This protein binds this small molecule.
Small molecule (SMILES): CC(=O)N[C@@H]1[C@@H](O)[C@H](O)[C@@H](CO)O[C@H]1O

Sequence of chain 45.F:
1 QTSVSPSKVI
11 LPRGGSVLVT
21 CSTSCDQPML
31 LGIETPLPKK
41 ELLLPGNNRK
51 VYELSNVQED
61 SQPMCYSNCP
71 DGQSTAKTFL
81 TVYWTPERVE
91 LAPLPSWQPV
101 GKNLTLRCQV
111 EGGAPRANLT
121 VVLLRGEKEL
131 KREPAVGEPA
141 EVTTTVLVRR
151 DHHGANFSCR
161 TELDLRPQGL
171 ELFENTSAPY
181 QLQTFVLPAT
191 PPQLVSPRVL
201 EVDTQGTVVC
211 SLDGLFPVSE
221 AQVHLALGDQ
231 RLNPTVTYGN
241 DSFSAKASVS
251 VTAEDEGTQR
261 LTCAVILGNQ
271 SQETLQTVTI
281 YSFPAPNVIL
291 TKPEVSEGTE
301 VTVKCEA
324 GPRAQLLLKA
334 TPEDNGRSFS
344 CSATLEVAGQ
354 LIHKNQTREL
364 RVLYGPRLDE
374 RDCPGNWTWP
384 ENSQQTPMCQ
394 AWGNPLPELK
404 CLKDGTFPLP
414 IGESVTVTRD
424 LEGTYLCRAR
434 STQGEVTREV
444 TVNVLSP

Binding-site contacts:
Ligand atom C2 contacts residue ALA117 of chain 45.F at 4.0 Å (hydrophobic).
Ligand atom C8 contacts residue PRO167 of chain 45.F at 3.7 Å (hydrophobic).
Ligand atom O5 contacts residue ALA117 of chain 45.F at 3.5 Å (h-bond).
Ligand atom C7 contacts residue PRO167 of chain 45.F at 3.9 Å (hydrophobic).
Ligand atom C2 contacts residue ASN118 of chain 45.F at 2.7 Å.
Ligand atom C7 contacts residue ASN118 of chain 45.F at 3.9 Å.
Ligand atom O6 contacts residue ALA117 of chain 45.F at 2.3 Å.
Ligand atom C5 contacts residue GLN168 of chain 45.F at 4.5 Å.
Ligand atom C3 contacts residue ASN118 of chain 45.F at 3.8 Å.
Ligand atom N2 contacts residue PRO167 of chain 45.F at 4.0 Å.
Ligand atom C5 contacts residue ASN118 of chain 45.F at 3.2 Å.
Ligand atom O7 contacts residue ASN118 of chain 45.F at 3.5 Å (h-bond).
Ligand atom C4 contacts residue ASN118 of chain 45.F at 3.8 Å.
Ligand atom C1 contacts residue ASN118 of chain 45.F at 1.6 Å.
Ligand atom C6 contacts residue ASN118 of chain 45.F at 4.0 Å.
Ligand atom C4 contacts residue ALA117 of chain 45.F at 4.2 Å (hydrophobic).
Ligand atom O5 contacts residue GLN168 of chain 45.F at 4.0 Å.
Ligand atom C6 contacts residue ALA117 of chain 45.F at 3.6 Å (hydrophobic).
Ligand atom N2 contacts residue ASN118 of chain 45.F at 3.6 Å.
Ligand atom C8 contacts residue ASP164 of chain 45.F at 4.5 Å.
Ligand atom C1 contacts residue ALA117 of chain 45.F at 3.9 Å (hydrophobic).
Ligand atom C5 contacts residue ALA117 of chain 45.F at 4.2 Å (hydrophobic).
Ligand atom O5 contacts residue ASN118 of chain 45.F at 1.8 Å (h-bond).
Ligand atom O7 contacts residue ALA117 of chain 45.F at 4.5 Å.
Ligand atom O6 contacts residue ASN118 of chain 45.F at 4.0 Å.
Ligand atom C1 contacts residue PRO167 of chain 45.F at 4.4 Å (hydrophobic).
Ligand atom C1 contacts residue GLN168 of chain 45.F at 4.0 Å.